Sequence of chain 1.B:
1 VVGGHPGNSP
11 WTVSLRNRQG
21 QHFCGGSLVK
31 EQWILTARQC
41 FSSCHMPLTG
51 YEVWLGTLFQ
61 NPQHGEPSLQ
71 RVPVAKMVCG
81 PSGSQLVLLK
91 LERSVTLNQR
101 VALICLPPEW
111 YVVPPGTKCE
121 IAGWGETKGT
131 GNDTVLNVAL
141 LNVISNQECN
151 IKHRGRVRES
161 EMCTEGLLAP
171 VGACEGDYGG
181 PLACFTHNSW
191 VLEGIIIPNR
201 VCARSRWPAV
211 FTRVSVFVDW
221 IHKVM

Binding-site contacts:
Ligand atom N contacts residue TRP190 of chain 1.B at 4.2 Å.
Ligand atom CZ contacts residue GLU120 of chain 1.B at 3.6 Å.
Ligand atom O contacts residue ALA102 of chain 1.B at 3.9 Å.
Ligand atom N contacts residue CYS105 of chain 1.B at 3.6 Å (h-bond).
Ligand atom N contacts residue ILE104 of chain 1.B at 4.2 Å.
Ligand atom C contacts residue CYS105 of chain 1.B at 3.3 Å (hydrophobic).
Ligand atom NH1 contacts residue GLU120 of chain 1.B at 2.8 Å (salt-bridge).
Ligand atom NH1 contacts residue PRO10 of chain 1.B at 4.2 Å.
Ligand atom O contacts residue SER189 of chain 1.B at 3.7 Å.
Ligand atom NH2 contacts residue TRP190 of chain 1.B at 3.2 Å.
Ligand atom CA contacts residue CYS105 of chain 1.B at 3.9 Å (hydrophobic).
Ligand atom CB contacts residue LEU103 of chain 1.B at 4.0 Å (hydrophobic).
Ligand atom CA contacts residue TRP190 of chain 1.B at 3.4 Å (hydrophobic).
Ligand atom CB contacts residue TRP11 of chain 1.B at 4.0 Å (hydrophobic).
Ligand atom CB contacts residue CYS105 of chain 1.B at 3.2 Å (hydrophobic).
Ligand atom O contacts residue TRP11 of chain 1.B at 3.8 Å.
Ligand atom CD contacts residue PRO10 of chain 1.B at 3.4 Å (hydrophobic).
Ligand atom O contacts residue TRP190 of chain 1.B at 3.0 Å (h-bond).
Ligand atom N contacts residue TRP11 of chain 1.B at 4.3 Å.
Ligand atom CZ contacts residue ASN8 of chain 1.B at 3.9 Å.
Ligand atom NH1 contacts residue SER9 of chain 1.B at 3.8 Å.
Ligand atom C contacts residue TRP190 of chain 1.B at 3.8 Å (hydrophobic).
Ligand atom NE contacts residue TRP190 of chain 1.B at 4.2 Å.
Ligand atom O contacts residue CYS105 of chain 1.B at 3.2 Å (h-bond).
Ligand atom C contacts residue LEU103 of chain 1.B at 3.7 Å (hydrophobic).
Ligand atom CA contacts residue LEU103 of chain 1.B at 3.6 Å (hydrophobic).
Ligand atom C contacts residue TRP11 of chain 1.B at 4.2 Å (hydrophobic).
Ligand atom CB contacts residue ILE104 of chain 1.B at 4.1 Å (hydrophobic).
Ligand atom CD contacts residue ASN8 of chain 1.B at 3.7 Å.
Ligand atom CA contacts residue TRP11 of chain 1.B at 4.2 Å (hydrophobic).
Ligand atom NH2 contacts residue GLU120 of chain 1.B at 3.4 Å (salt-bridge).
Ligand atom CA contacts residue LEU103 of chain 1.B at 3.7 Å (hydrophobic).
Ligand atom NH1 contacts residue ASN8 of chain 1.B at 2.9 Å (h-bond).
Ligand atom CA contacts residue CYS105 of chain 1.B at 3.6 Å (hydrophobic).
Ligand atom CG contacts residue PRO10 of chain 1.B at 4.2 Å (hydrophobic).
Ligand atom CB contacts residue TRP190 of chain 1.B at 4.0 Å (hydrophobic).
Ligand atom CD contacts residue TRP11 of chain 1.B at 4.2 Å (hydrophobic).
Ligand atom N contacts residue LEU103 of chain 1.B at 2.9 Å (h-bond).
Ligand atom SG contacts residue CYS105 of chain 1.B at 2.1 Å (h-bond).
Ligand atom CZ contacts residue TRP190 of chain 1.B at 4.0 Å (hydrophobic).

This small molecule binds to this protein.
Small molecule (SMILES): C[C@H](NC(=O)CNC(=O)[C@@H](N)CS)C(=O)N[C@H](C=O)CCCN=C(N)N